Sequence of chain 1.A:
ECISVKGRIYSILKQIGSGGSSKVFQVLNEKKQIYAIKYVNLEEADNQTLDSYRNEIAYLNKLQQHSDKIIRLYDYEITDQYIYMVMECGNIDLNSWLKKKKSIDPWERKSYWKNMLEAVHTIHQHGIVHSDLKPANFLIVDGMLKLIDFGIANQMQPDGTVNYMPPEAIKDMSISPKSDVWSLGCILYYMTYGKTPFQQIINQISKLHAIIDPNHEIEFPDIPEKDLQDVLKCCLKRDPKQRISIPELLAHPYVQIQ

Binding-site contacts:
Ligand atom C1 contacts residue ILE149 of chain 1.A at 3.3 Å (hydrophobic).
Ligand atom C2 contacts residue LYS39 of chain 1.A at 3.8 Å.
Ligand atom C3 contacts residue ILE149 of chain 1.A at 3.2 Å (hydrophobic).
Ligand atom N4 contacts residue LEU140 of chain 1.A at 3.7 Å.
Ligand atom C1 contacts residue GLU57 of chain 1.A at 3.6 Å.
Ligand atom S contacts residue GLN27 of chain 1.A at 3.5 Å (h-bond).
Ligand atom C2 contacts residue GLU57 of chain 1.A at 3.4 Å.
Ligand atom C12 contacts residue ILE17 of chain 1.A at 3.9 Å (hydrophobic).
Ligand atom C9 contacts residue MET88 of chain 1.A at 3.6 Å (hydrophobic).
Ligand atom C20 contacts residue GLN27 of chain 1.A at 3.7 Å.
Ligand atom N1 contacts residue LEU140 of chain 1.A at 3.5 Å.
Ligand atom C9 contacts residue ILE149 of chain 1.A at 3.8 Å (hydrophobic).
Ligand atom C16 contacts residue GLY91 of chain 1.A at 3.5 Å.
Ligand atom C20 contacts residue LYS15 of chain 1.A at 3.8 Å.
Ligand atom C19 contacts residue ILE17 of chain 1.A at 3.3 Å (hydrophobic).
Ligand atom C5 contacts residue VAL25 of chain 1.A at 3.9 Å (hydrophobic).
Ligand atom C3 contacts residue ASP150 of chain 1.A at 3.9 Å.
Ligand atom N1 contacts residue GLY91 of chain 1.A at 3.0 Å (h-bond).
Ligand atom C10 contacts residue LEU140 of chain 1.A at 3.9 Å (hydrophobic).
Ligand atom N1 contacts residue GLU89 of chain 1.A at 3.9 Å.
Ligand atom C1 contacts residue LYS39 of chain 1.A at 3.8 Å.
Ligand atom C20 contacts residue ILE17 of chain 1.A at 3.2 Å (hydrophobic).
Ligand atom N4 contacts residue GLY91 of chain 1.A at 3.2 Å (h-bond).
Ligand atom C12 contacts residue LEU140 of chain 1.A at 3.5 Å (hydrophobic).
Ligand atom C11 contacts residue GLY91 of chain 1.A at 3.9 Å.
Ligand atom C11 contacts residue CYS90 of chain 1.A at 3.9 Å (hydrophobic).
Ligand atom N3 contacts residue LEU140 of chain 1.A at 3.8 Å.
Ligand atom N contacts residue ILE149 of chain 1.A at 2.6 Å (h-bond).
Ligand atom N1 contacts residue CYS90 of chain 1.A at 3.6 Å.
Ligand atom C11 contacts residue LEU140 of chain 1.A at 3.6 Å (hydrophobic).
Ligand atom C11 contacts residue ALA37 of chain 1.A at 3.5 Å (hydrophobic).
Ligand atom C16 contacts residue ASN92 of chain 1.A at 3.4 Å.
Ligand atom O contacts residue LYS39 of chain 1.A at 3.0 Å (salt-bridge).
Ligand atom C3 contacts residue GLU57 of chain 1.A at 3.7 Å.
Ligand atom C16 contacts residue ILE93 of chain 1.A at 3.8 Å (hydrophobic).
Ligand atom C15 contacts residue LEU140 of chain 1.A at 3.4 Å (hydrophobic).
Ligand atom C11 contacts residue GLU89 of chain 1.A at 3.2 Å.
Ligand atom C1 contacts residue ASP150 of chain 1.A at 3.6 Å.
Ligand atom N contacts residue ASP150 of chain 1.A at 3.9 Å.
Ligand atom C contacts residue ILE149 of chain 1.A at 3.6 Å (hydrophobic).

The small molecule below binds the protein below.
Small molecule (SMILES): O=C(NC1CC1)c1ccc(-c2cnc3c(NCc4cccs4)nccn23)cc1